The protein below binds the small molecule below.
Small molecule (SMILES): CC(=O)N[C@H]1[C@H](O[C@H]2[C@H](O)[C@@H](NC(C)=O)CO[C@@H]2CO)O[C@H](CO)[C@@H](O)[C@@H]1O

Binding-site contacts:
Ligand atom C4 contacts residue HIS1090 of chain 1.A at 4.3 Å.
Ligand atom O5 contacts residue PHE1092 of chain 1.A at 3.5 Å.
Ligand atom C8 contacts residue ASN1087 of chain 1.A at 3.5 Å.
Ligand atom O5 contacts residue ASN1087 of chain 1.A at 2.4 Å (h-bond).
Ligand atom C5 contacts residue HIS1090 of chain 1.A at 4.0 Å.
Ligand atom C7 contacts residue ASN1087 of chain 1.A at 3.2 Å.
Ligand atom C1 contacts residue ASN1087 of chain 1.A at 1.4 Å.
Ligand atom C1 contacts residue PHE1092 of chain 1.A at 4.2 Å (hydrophobic).
Ligand atom C3 contacts residue HIS1090 of chain 1.A at 3.9 Å.
Ligand atom O3 contacts residue THR1089 of chain 1.A at 4.2 Å.
Ligand atom O7 contacts residue HIS1090 of chain 1.A at 3.3 Å (h-bond).
Ligand atom C3 contacts residue THR1089 of chain 1.A at 3.5 Å.
Ligand atom N2 contacts residue THR1089 of chain 1.A at 2.8 Å (h-bond).
Ligand atom C1 contacts residue THR1089 of chain 1.A at 3.7 Å.
Ligand atom O4 contacts residue HIS1090 of chain 1.A at 4.1 Å.
Ligand atom C2 contacts residue THR1089 of chain 1.A at 3.5 Å.
Ligand atom C1 contacts residue HIS1090 of chain 1.A at 4.2 Å.
Ligand atom C3 contacts residue ASN1087 of chain 1.A at 3.8 Å.
Ligand atom C2 contacts residue ASN1087 of chain 1.A at 2.5 Å.
Ligand atom C8 contacts residue THR1089 of chain 1.A at 3.8 Å.
Ligand atom C7 contacts residue HIS1090 of chain 1.A at 4.1 Å.
Ligand atom O6 contacts residue PHE1092 of chain 1.A at 3.4 Å.
Ligand atom O7 contacts residue ASN1087 of chain 1.A at 3.1 Å (h-bond).
Ligand atom C5 contacts residue PHE1092 of chain 1.A at 3.8 Å (hydrophobic).
Ligand atom C8 contacts residue HIS1090 of chain 1.A at 4.4 Å.
Ligand atom C7 contacts residue THR1089 of chain 1.A at 3.8 Å.
Ligand atom C4 contacts residue ASN1087 of chain 1.A at 4.2 Å.
Ligand atom N2 contacts residue ASN1087 of chain 1.A at 2.9 Å (h-bond).
Ligand atom C6 contacts residue PHE1092 of chain 1.A at 3.6 Å (hydrophobic).
Ligand atom C5 contacts residue ASN1087 of chain 1.A at 3.7 Å.

Sequence of chain 1.A:
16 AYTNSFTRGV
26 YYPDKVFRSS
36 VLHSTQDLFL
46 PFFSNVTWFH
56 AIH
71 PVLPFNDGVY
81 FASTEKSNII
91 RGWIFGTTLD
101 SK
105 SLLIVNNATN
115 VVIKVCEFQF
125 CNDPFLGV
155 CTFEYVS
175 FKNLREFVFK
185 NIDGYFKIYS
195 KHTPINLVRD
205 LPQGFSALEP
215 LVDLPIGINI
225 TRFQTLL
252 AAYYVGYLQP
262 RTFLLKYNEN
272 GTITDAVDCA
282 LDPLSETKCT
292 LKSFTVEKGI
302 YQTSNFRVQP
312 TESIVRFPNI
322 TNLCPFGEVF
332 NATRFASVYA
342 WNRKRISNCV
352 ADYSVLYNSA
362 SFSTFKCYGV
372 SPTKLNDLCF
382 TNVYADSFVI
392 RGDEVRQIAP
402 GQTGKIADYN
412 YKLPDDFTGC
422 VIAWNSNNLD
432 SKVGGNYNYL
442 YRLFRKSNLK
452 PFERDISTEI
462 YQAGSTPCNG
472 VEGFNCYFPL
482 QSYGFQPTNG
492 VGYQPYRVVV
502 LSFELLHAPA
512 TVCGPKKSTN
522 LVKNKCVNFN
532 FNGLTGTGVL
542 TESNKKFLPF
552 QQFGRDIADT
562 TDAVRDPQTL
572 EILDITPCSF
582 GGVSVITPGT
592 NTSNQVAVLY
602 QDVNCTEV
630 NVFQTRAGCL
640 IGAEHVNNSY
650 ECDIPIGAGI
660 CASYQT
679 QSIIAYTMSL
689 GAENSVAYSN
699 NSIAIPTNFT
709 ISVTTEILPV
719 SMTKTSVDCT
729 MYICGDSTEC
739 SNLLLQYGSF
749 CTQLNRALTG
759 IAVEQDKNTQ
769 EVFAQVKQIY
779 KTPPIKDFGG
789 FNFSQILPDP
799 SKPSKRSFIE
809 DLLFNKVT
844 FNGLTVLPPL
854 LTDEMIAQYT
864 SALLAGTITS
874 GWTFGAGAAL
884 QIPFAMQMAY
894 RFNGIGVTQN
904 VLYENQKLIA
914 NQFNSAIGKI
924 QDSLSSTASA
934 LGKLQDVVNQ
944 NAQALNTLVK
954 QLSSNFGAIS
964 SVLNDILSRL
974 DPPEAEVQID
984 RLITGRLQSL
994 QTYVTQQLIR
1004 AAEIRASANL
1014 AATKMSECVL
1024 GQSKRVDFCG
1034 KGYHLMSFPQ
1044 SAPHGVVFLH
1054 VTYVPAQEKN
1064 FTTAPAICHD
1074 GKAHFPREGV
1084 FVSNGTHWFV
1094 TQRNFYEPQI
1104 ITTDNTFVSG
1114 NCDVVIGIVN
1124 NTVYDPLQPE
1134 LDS